Sequence of chain 1.D:
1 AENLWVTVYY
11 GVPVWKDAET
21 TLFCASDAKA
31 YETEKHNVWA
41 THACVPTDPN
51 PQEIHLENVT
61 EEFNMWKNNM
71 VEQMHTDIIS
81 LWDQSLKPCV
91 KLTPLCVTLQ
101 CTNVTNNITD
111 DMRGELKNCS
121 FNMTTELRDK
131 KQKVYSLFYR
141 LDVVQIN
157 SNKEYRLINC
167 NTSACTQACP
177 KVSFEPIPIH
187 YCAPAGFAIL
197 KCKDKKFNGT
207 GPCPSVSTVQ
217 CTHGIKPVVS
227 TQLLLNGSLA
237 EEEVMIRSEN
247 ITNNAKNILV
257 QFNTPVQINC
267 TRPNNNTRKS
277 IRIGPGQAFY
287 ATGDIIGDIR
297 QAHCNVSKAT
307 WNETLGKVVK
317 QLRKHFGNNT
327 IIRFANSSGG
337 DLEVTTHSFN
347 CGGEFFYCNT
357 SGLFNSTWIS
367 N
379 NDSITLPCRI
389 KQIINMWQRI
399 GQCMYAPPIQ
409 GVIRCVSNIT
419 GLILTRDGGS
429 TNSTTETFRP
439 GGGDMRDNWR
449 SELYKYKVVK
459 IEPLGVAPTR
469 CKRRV

A small-molecule ligand and the protein it binds are described below.
Small molecule (SMILES): CC(=O)N[C@@H]1[C@@H](O)[C@H](O)[C@@H](CO)O[C@H]1O

Binding-site contacts:
Ligand atom C2 contacts residue ASN324 of chain 1.D at 2.4 Å.
Ligand atom C1 contacts residue ASN324 of chain 1.D at 1.4 Å.
Ligand atom C5 contacts residue ASN324 of chain 1.D at 3.7 Å.
Ligand atom O5 contacts residue ASN324 of chain 1.D at 2.4 Å (h-bond).
Ligand atom O7 contacts residue ASN324 of chain 1.D at 3.9 Å.
Ligand atom C4 contacts residue ASN324 of chain 1.D at 4.2 Å.
Ligand atom N2 contacts residue ASN324 of chain 1.D at 2.9 Å (h-bond).
Ligand atom C7 contacts residue ASN324 of chain 1.D at 3.6 Å.
Ligand atom C3 contacts residue ASN324 of chain 1.D at 3.8 Å.